The protein below binds the small molecule below.
Small molecule (SMILES): OC[C@H]1O[C@H](O)[C@H](O)[C@@H](O)[C@H]1O

Binding-site contacts:
Ligand atom O3 contacts residue TYR243 of chain 1.B at 3.8 Å.
Ligand atom O1 contacts residue ARG44 of chain 1.B at 3.2 Å (salt-bridge).
Ligand atom C2 contacts residue TYR243 of chain 1.B at 3.2 Å (hydrophobic).
Ligand atom O5 contacts residue TYR243 of chain 1.B at 3.3 Å.
Ligand atom O2 contacts residue TYR243 of chain 1.B at 4.1 Å.
Ligand atom C1 contacts residue GLY353 of chain 1.B at 4.2 Å.
Ligand atom O1 contacts residue ANP1 of chain 1.J at 3.5 Å (h-bond).
Ligand atom O2 contacts residue CYS189 of chain 1.B at 3.4 Å.
Ligand atom O2 contacts residue MG1 of chain 1.I at 4.2 Å.
Ligand atom C2 contacts residue ASP193 of chain 1.B at 3.6 Å.
Ligand atom C3 contacts residue ASP53 of chain 1.B at 3.0 Å.
Ligand atom C4 contacts residue TYR243 of chain 1.B at 3.8 Å (hydrophobic).
Ligand atom O5 contacts residue GLY353 of chain 1.B at 3.6 Å.
Ligand atom O4 contacts residue TYR54 of chain 1.B at 3.5 Å.
Ligand atom C4 contacts residue ASP53 of chain 1.B at 3.0 Å.
Ligand atom C6 contacts residue GLY353 of chain 1.B at 4.2 Å.
Ligand atom O1 contacts residue ASP193 of chain 1.B at 3.5 Å (salt-bridge).
Ligand atom C1 contacts residue ASP193 of chain 1.B at 4.2 Å.
Ligand atom O6 contacts residue HIS51 of chain 1.B at 2.7 Å (h-bond).
Ligand atom C1 contacts residue TYR243 of chain 1.B at 3.6 Å (hydrophobic).
Ligand atom O3 contacts residue ASP53 of chain 1.B at 2.3 Å (salt-bridge).
Ligand atom O3 contacts residue GLY190 of chain 1.B at 3.3 Å (h-bond).
Ligand atom C2 contacts residue CYS189 of chain 1.B at 4.2 Å (hydrophobic).
Ligand atom O3 contacts residue CYS189 of chain 1.B at 4.2 Å.
Ligand atom C5 contacts residue GLU50 of chain 1.B at 4.2 Å.
Ligand atom O1 contacts residue GLY353 of chain 1.B at 3.7 Å.
Ligand atom O6 contacts residue MSE192 of chain 1.B at 3.6 Å.
Ligand atom C5 contacts residue MSE192 of chain 1.B at 3.8 Å.
Ligand atom C3 contacts residue ASP193 of chain 1.B at 3.6 Å.
Ligand atom C6 contacts residue GLU50 of chain 1.B at 3.5 Å.
Ligand atom O6 contacts residue GLU50 of chain 1.B at 2.8 Å (salt-bridge).
Ligand atom O3 contacts residue ASP193 of chain 1.B at 4.0 Å.
Ligand atom C6 contacts residue GLY352 of chain 1.B at 3.8 Å.
Ligand atom C3 contacts residue TYR243 of chain 1.B at 3.9 Å (hydrophobic).
Ligand atom O4 contacts residue ASP53 of chain 1.B at 2.6 Å (salt-bridge).
Ligand atom O4 contacts residue TYR243 of chain 1.B at 2.6 Å (h-bond).
Ligand atom C4 contacts residue MSE192 of chain 1.B at 3.5 Å.
Ligand atom C6 contacts residue HIS51 of chain 1.B at 3.5 Å.
Ligand atom O2 contacts residue ASP193 of chain 1.B at 2.6 Å (salt-bridge).
Ligand atom C3 contacts residue MSE192 of chain 1.B at 3.8 Å.

Sequence of chain 1.B:
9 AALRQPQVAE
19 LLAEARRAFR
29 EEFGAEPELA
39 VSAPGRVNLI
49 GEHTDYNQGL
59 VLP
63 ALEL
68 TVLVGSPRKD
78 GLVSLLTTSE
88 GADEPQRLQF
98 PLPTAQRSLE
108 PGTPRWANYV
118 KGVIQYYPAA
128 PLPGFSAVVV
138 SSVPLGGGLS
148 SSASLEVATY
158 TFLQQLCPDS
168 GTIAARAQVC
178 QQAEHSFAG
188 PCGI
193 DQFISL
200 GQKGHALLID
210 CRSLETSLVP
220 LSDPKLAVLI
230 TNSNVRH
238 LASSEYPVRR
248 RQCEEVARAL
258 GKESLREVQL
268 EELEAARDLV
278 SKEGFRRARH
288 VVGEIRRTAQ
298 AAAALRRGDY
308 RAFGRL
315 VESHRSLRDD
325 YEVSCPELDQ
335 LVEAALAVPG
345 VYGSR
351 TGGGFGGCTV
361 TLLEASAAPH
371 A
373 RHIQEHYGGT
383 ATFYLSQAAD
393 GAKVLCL